Binding-site contacts:
Ligand atom C5 contacts residue TRP65 of chain 1.C at 4.5 Å (hydrophobic).
Ligand atom C3 contacts residue ASN24 of chain 1.C at 3.8 Å.
Ligand atom O5 contacts residue TRP65 of chain 1.C at 3.7 Å.
Ligand atom N2 contacts residue ASN68 of chain 1.C at 4.0 Å.
Ligand atom O4 contacts residue LYS67 of chain 1.C at 4.1 Å.
Ligand atom O5 contacts residue LYS67 of chain 1.C at 4.4 Å.
Ligand atom N2 contacts residue ASN24 of chain 1.C at 2.9 Å (h-bond).
Ligand atom C8 contacts residue MET23 of chain 1.C at 3.8 Å (hydrophobic).
Ligand atom O6 contacts residue TRP65 of chain 1.C at 4.0 Å.
Ligand atom C8 contacts residue GLY22 of chain 1.C at 3.6 Å.
Ligand atom C2 contacts residue ASN24 of chain 1.C at 2.5 Å.
Ligand atom C4 contacts residue ASN24 of chain 1.C at 4.2 Å.
Ligand atom C7 contacts residue ASN24 of chain 1.C at 3.3 Å.
Ligand atom C5 contacts residue LYS67 of chain 1.C at 3.6 Å.
Ligand atom C6 contacts residue LYS67 of chain 1.C at 4.2 Å.
Ligand atom C3 contacts residue LYS67 of chain 1.C at 4.5 Å.
Ligand atom C8 contacts residue ASN24 of chain 1.C at 3.8 Å.
Ligand atom C1 contacts residue ASN24 of chain 1.C at 1.4 Å.
Ligand atom C8 contacts residue ASN68 of chain 1.C at 4.2 Å.
Ligand atom C4 contacts residue LYS67 of chain 1.C at 4.3 Å.
Ligand atom C1 contacts residue TRP65 of chain 1.C at 3.8 Å (hydrophobic).
Ligand atom O5 contacts residue ASN24 of chain 1.C at 2.4 Å (h-bond).
Ligand atom C5 contacts residue ASN24 of chain 1.C at 3.7 Å.
Ligand atom O7 contacts residue ASN24 of chain 1.C at 3.4 Å (h-bond).

Sequence of chain 1.C:
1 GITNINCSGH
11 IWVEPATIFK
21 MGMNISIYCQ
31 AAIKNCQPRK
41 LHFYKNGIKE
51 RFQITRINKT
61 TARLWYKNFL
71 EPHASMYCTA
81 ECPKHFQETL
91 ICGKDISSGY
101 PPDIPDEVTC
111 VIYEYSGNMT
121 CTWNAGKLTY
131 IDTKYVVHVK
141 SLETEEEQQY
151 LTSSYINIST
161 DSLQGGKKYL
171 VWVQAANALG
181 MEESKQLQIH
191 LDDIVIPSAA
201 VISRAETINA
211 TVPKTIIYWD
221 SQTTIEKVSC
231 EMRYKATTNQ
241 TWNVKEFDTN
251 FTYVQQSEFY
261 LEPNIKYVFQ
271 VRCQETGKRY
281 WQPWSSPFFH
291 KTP

A protein and the small-molecule ligand that binds it are described below.
Small molecule (SMILES): CC(=O)N[C@@H]1[C@@H](O)[C@H](O)[C@@H](CO)O[C@H]1O